The protein below binds the small molecule below.
Small molecule (SMILES): OCC1CCC(O)CC1

Sequence of chain 2.C:
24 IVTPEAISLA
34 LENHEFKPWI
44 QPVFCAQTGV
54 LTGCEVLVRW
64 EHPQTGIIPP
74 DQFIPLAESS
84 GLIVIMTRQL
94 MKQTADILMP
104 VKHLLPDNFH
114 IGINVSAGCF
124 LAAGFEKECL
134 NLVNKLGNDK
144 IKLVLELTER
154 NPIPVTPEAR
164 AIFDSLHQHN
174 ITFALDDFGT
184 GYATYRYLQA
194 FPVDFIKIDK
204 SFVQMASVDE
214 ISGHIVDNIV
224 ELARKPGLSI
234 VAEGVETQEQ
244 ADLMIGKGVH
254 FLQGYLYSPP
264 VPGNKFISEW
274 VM

Binding-site contacts:
Ligand atom CAB contacts residue HIS113 of chain 2.C at 4.5 Å.
Ligand atom CAB contacts residue PHE198 of chain 2.C at 3.7 Å (hydrophobic).
Ligand atom OAH contacts residue CYS57 of chain 2.C at 4.5 Å.
Ligand atom CAB contacts residue VAL147 of chain 2.C at 3.9 Å (hydrophobic).
Ligand atom CAA contacts residue GLU149 of chain 2.C at 3.5 Å.
Ligand atom OAI contacts residue LYS200 of chain 2.C at 3.9 Å.
Ligand atom OAI contacts residue ALA177 of chain 2.C at 4.3 Å.
Ligand atom CAC contacts residue PHE198 of chain 2.C at 3.9 Å (hydrophobic).
Ligand atom OAH contacts residue THR55 of chain 2.C at 2.9 Å (h-bond).
Ligand atom CAA contacts residue VAL234 of chain 2.C at 4.2 Å (hydrophobic).
Ligand atom CAG contacts residue VAL46 of chain 2.C at 3.5 Å (hydrophobic).
Ligand atom OAH contacts residue PHE254 of chain 2.C at 4.0 Å.
Ligand atom CAE contacts residue HIS113 of chain 2.C at 3.6 Å.
Ligand atom OAH contacts residue HIS113 of chain 2.C at 3.6 Å.
Ligand atom OAH contacts residue GLY56 of chain 2.C at 3.4 Å (h-bond).
Ligand atom CAD contacts residue HIS113 of chain 2.C at 3.4 Å.
Ligand atom CAC contacts residue HIS113 of chain 2.C at 4.3 Å.
Ligand atom CAB contacts residue VAL234 of chain 2.C at 4.0 Å (hydrophobic).
Ligand atom CAG contacts residue THR55 of chain 2.C at 3.5 Å.
Ligand atom CAE contacts residue CYS57 of chain 2.C at 4.2 Å (hydrophobic).
Ligand atom CAA contacts residue LYS200 of chain 2.C at 4.1 Å.
Ligand atom OAH contacts residue VAL46 of chain 2.C at 3.3 Å.
Ligand atom OAI contacts residue GLU149 of chain 2.C at 2.7 Å (salt-bridge).
Ligand atom CAC contacts residue VAL234 of chain 2.C at 3.7 Å (hydrophobic).
Ligand atom CAG contacts residue HIS113 of chain 2.C at 3.7 Å.
Ligand atom CAE contacts residue VAL46 of chain 2.C at 3.8 Å (hydrophobic).
Ligand atom CAA contacts residue VAL147 of chain 2.C at 4.0 Å (hydrophobic).
Ligand atom CAF contacts residue VAL147 of chain 2.C at 4.3 Å (hydrophobic).
Ligand atom CAF contacts residue HIS113 of chain 2.C at 4.0 Å.
Ligand atom CAD contacts residue VAL46 of chain 2.C at 4.2 Å (hydrophobic).
Ligand atom OAI contacts residue VAL147 of chain 2.C at 3.1 Å.
Ligand atom CAF contacts residue CYS57 of chain 2.C at 3.9 Å (hydrophobic).
Ligand atom CAF contacts residue GLY115 of chain 2.C at 4.3 Å.
Ligand atom OAI contacts residue GLY115 of chain 2.C at 4.4 Å.
Ligand atom CAF contacts residue GLU149 of chain 2.C at 3.8 Å.
Ligand atom CAG contacts residue PHE254 of chain 2.C at 3.3 Å (hydrophobic).
Ligand atom CAC contacts residue PHE254 of chain 2.C at 4.1 Å (hydrophobic).